This small molecule binds to this protein.
Small molecule (SMILES): N[C@@H](Cc1c[nH]c2ccccc12)C(=O)O

Binding-site contacts:
Ligand atom CB contacts residue THR28 of chain 1.Q at 3.5 Å.
Ligand atom CH2 contacts residue GLY21 of chain 1.P at 3.5 Å.
Ligand atom N contacts residue GLY25 of chain 1.Q at 2.6 Å (h-bond).
Ligand atom CA contacts residue THR28 of chain 1.Q at 3.3 Å.
Ligand atom CA contacts residue THR23 of chain 1.Q at 3.8 Å.
Ligand atom CB contacts residue THR23 of chain 1.Q at 3.6 Å.
Ligand atom OXT contacts residue THR50 of chain 1.P at 2.9 Å (h-bond).
Ligand atom N contacts residue THR28 of chain 1.Q at 3.0 Å (h-bond).
Ligand atom O contacts residue GLY25 of chain 1.Q at 3.1 Å (h-bond).
Ligand atom N contacts residue THR23 of chain 1.Q at 2.8 Å (h-bond).
Ligand atom CB contacts residue SER51 of chain 1.Q at 3.5 Å.
Ligand atom CZ3 contacts residue GLY21 of chain 1.P at 3.8 Å.
Ligand atom CD1 contacts residue THR47 of chain 1.P at 3.8 Å.
Ligand atom CG contacts residue SER51 of chain 1.Q at 3.8 Å.
Ligand atom CE3 contacts residue HIS32 of chain 1.P at 3.9 Å.
Ligand atom N contacts residue ASP27 of chain 1.Q at 3.1 Å (salt-bridge).
Ligand atom O contacts residue ARG24 of chain 1.Q at 3.5 Å.
Ligand atom CA contacts residue GLY25 of chain 1.Q at 3.5 Å.
Ligand atom CA contacts residue SER51 of chain 1.Q at 3.9 Å.
Ligand atom CZ2 contacts residue THR50 of chain 1.P at 3.8 Å.
Ligand atom CD1 contacts residue SER51 of chain 1.Q at 3.4 Å.
Ligand atom CZ2 contacts residue ILE53 of chain 1.P at 3.9 Å (hydrophobic).
Ligand atom C contacts residue THR50 of chain 1.P at 4.0 Å.
Ligand atom OXT contacts residue THR47 of chain 1.P at 2.5 Å (h-bond).
Ligand atom NE1 contacts residue ALA44 of chain 1.P at 3.8 Å.
Ligand atom CE2 contacts residue ALA44 of chain 1.P at 3.9 Å (hydrophobic).
Ligand atom CD1 contacts residue GLN45 of chain 1.P at 3.6 Å.
Ligand atom O contacts residue THR47 of chain 1.P at 3.5 Å.
Ligand atom C contacts residue THR47 of chain 1.P at 3.5 Å.
Ligand atom OXT contacts residue HIS49 of chain 1.P at 3.7 Å.
Ligand atom O contacts residue SER51 of chain 1.Q at 2.9 Å (h-bond).
Ligand atom CE2 contacts residue GLN45 of chain 1.P at 3.9 Å.
Ligand atom OXT contacts residue GLY25 of chain 1.Q at 4.0 Å.
Ligand atom CE3 contacts residue HIS31 of chain 1.P at 3.9 Å.
Ligand atom CZ2 contacts residue ALA44 of chain 1.P at 3.9 Å (hydrophobic).
Ligand atom C contacts residue SER51 of chain 1.Q at 3.5 Å.
Ligand atom N contacts residue ARG24 of chain 1.Q at 3.8 Å.
Ligand atom C contacts residue GLY25 of chain 1.Q at 3.5 Å.
Ligand atom NE1 contacts residue GLN45 of chain 1.P at 2.8 Å (h-bond).
Ligand atom CE2 contacts residue THR50 of chain 1.P at 4.0 Å.

Sequence of chain 1.Q:
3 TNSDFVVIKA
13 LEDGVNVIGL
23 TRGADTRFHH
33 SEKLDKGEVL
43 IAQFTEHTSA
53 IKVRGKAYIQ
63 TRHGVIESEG

Sequence of chain 1.P:
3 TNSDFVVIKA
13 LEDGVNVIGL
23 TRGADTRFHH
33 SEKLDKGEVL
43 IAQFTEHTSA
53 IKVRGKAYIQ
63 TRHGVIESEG